A small-molecule ligand and the protein it binds are described below.
Small molecule (SMILES): CC(=O)N[C@H]1[C@H](O[C@H]2[C@H](O)[C@@H](NC(C)=O)CO[C@@H]2CO)O[C@H](CO)[C@@H](O)[C@@H]1O

Binding-site contacts:
Ligand atom C7 contacts residue ASN348 of chain 1.C at 4.3 Å.
Ligand atom C8 contacts residue ASN348 of chain 1.C at 4.2 Å.
Ligand atom O5 contacts residue ASN346 of chain 1.C at 4.0 Å.
Ligand atom C4 contacts residue ASN348 of chain 1.C at 4.3 Å.
Ligand atom C1 contacts residue ASN346 of chain 1.C at 4.4 Å.
Ligand atom C2 contacts residue ASN348 of chain 1.C at 2.5 Å.
Ligand atom N2 contacts residue ASN348 of chain 1.C at 3.4 Å (h-bond).
Ligand atom O5 contacts residue ASN348 of chain 1.C at 2.4 Å (h-bond).
Ligand atom O3 contacts residue ASN348 of chain 1.C at 3.5 Å (h-bond).
Ligand atom C3 contacts residue ASN348 of chain 1.C at 3.8 Å.
Ligand atom C5 contacts residue ASN348 of chain 1.C at 3.6 Å.
Ligand atom O6 contacts residue ASN346 of chain 1.C at 4.2 Å.
Ligand atom C1 contacts residue ASN348 of chain 1.C at 1.4 Å.

Sequence of chain 1.C:
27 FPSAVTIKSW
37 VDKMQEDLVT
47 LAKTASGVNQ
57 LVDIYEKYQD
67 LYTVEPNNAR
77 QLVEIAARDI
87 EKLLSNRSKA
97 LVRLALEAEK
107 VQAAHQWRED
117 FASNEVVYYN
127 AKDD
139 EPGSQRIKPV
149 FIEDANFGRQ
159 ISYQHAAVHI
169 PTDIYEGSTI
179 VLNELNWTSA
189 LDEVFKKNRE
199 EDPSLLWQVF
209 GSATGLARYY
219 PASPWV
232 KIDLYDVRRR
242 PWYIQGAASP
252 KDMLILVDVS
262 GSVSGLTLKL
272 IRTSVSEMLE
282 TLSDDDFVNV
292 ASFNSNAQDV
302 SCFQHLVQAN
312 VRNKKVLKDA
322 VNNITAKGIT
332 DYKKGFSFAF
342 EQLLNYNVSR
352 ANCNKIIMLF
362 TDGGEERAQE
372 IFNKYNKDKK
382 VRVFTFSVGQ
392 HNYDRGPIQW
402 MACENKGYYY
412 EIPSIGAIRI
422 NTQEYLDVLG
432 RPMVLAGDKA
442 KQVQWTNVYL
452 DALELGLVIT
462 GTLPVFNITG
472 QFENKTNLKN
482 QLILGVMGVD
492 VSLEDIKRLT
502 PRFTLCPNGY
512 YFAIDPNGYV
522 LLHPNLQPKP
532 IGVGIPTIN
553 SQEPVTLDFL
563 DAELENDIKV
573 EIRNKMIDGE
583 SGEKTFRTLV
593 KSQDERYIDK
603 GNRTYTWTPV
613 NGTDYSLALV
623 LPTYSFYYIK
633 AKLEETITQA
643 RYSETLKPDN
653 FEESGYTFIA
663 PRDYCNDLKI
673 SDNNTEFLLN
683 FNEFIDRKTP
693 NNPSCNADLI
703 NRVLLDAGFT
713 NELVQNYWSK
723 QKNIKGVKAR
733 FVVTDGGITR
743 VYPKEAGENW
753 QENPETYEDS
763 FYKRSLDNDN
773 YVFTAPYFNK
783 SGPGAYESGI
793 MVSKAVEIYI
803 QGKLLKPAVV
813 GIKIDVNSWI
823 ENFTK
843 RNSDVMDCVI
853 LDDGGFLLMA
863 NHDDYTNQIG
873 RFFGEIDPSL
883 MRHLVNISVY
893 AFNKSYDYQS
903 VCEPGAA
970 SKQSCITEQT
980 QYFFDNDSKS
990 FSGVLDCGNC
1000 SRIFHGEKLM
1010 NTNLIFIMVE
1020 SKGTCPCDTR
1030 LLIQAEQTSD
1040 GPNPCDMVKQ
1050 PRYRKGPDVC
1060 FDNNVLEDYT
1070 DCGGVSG